This protein binds this small molecule.
Small molecule (SMILES): NS(=O)(=O)c1ccc2c(c1)[C@@H]1CCC[C@@H]1[C@H](c1ccc(O)cc1Cl)N2

Sequence of chain 1.B:
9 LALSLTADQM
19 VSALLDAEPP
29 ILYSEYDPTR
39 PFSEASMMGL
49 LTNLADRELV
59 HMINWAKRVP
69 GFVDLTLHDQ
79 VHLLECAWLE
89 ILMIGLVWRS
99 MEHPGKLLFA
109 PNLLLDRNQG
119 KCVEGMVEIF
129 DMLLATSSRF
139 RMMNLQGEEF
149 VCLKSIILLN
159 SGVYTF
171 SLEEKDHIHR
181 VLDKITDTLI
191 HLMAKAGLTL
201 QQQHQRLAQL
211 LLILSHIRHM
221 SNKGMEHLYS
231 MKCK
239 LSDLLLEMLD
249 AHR

Binding-site contacts:
Ligand atom S01 contacts residue WVE1 of chain 1.L at 0.3 Å (h-bond).
Ligand atom C09 contacts residue LYQ1 of chain 1.I at 0.5 Å.
Ligand atom C18 contacts residue LYQ1 of chain 1.I at 0.1 Å.
Ligand atom C15 contacts residue LYQ1 of chain 1.J at 0.7 Å.
Ligand atom C17 contacts residue WVE1 of chain 1.L at 0.2 Å.
Ligand atom C08 contacts residue LYQ1 of chain 1.J at 0.6 Å.
Ligand atom C14 contacts residue WVE1 of chain 1.L at 0.3 Å.
Ligand atom C11 contacts residue WVE1 of chain 1.L at 0.3 Å.
Ligand atom C10 contacts residue WVE1 of chain 1.L at 0.2 Å.
Ligand atom N01 contacts residue LYQ1 of chain 1.I at 0.7 Å (h-bond).
Ligand atom C07 contacts residue WVE1 of chain 1.L at 0.4 Å.
Ligand atom C15 contacts residue WVE1 of chain 1.L at 0.3 Å.
Ligand atom C18 contacts residue LYQ1 of chain 1.J at 0.2 Å.
Ligand atom O03 contacts residue WVE1 of chain 1.L at 0.2 Å (h-bond).
Ligand atom C08 contacts residue LYQ1 of chain 1.I at 0.4 Å.
Ligand atom C16 contacts residue WVE1 of chain 1.L at 0.3 Å.
Ligand atom C06 contacts residue WVE1 of chain 1.L at 0.7 Å.
Ligand atom C01 contacts residue LYQ1 of chain 1.I at 0.7 Å.
Ligand atom C02 contacts residue LYQ1 of chain 1.I at 0.6 Å.
Ligand atom O02 contacts residue WVE1 of chain 1.L at 0.5 Å (h-bond).
Ligand atom C01 contacts residue WVE1 of chain 1.L at 0.7 Å.
Ligand atom C08 contacts residue WVE1 of chain 1.L at 0.3 Å.
Ligand atom C18 contacts residue WVE1 of chain 1.L at 0.2 Å.
Ligand atom C03 contacts residue LYQ1 of chain 1.I at 0.7 Å.
Ligand atom C09 contacts residue LYQ1 of chain 1.J at 0.6 Å.
Ligand atom C02 contacts residue WVE1 of chain 1.L at 0.6 Å.
Ligand atom N01 contacts residue WVE1 of chain 1.L at 0.4 Å (h-bond).
Ligand atom C17 contacts residue LYQ1 of chain 1.I at 0.6 Å.
Ligand atom C02 contacts residue LYQ1 of chain 1.J at 0.3 Å.
Ligand atom C14 contacts residue LYQ1 of chain 1.J at 0.4 Å.
Ligand atom N02 contacts residue WVE1 of chain 1.L at 0.3 Å (h-bond).
Ligand atom C15 contacts residue LYQ1 of chain 1.I at 0.6 Å.
Ligand atom N02 contacts residue LYQ1 of chain 1.J at 0.7 Å (h-bond).
Ligand atom C13 contacts residue WVE1 of chain 1.L at 0.3 Å.
Ligand atom C12 contacts residue WVE1 of chain 1.L at 0.2 Å.
Ligand atom C17 contacts residue LYQ1 of chain 1.J at 0.7 Å.
Ligand atom C05 contacts residue WVE1 of chain 1.L at 0.6 Å.
Ligand atom O02 contacts residue LYQ1 of chain 1.J at 0.5 Å (h-bond).
Ligand atom C14 contacts residue LYQ1 of chain 1.I at 0.5 Å.
Ligand atom C09 contacts residue WVE1 of chain 1.L at 0.2 Å.